Binding-site contacts:
Ligand atom C23 contacts residue GLU73 of chain 1.J at 3.8 Å.
Ligand atom O11 contacts residue PHE177 of chain 1.J at 2.8 Å.
Ligand atom C24 contacts residue MET77 of chain 1.J at 3.7 Å (hydrophobic).
Ligand atom C7 contacts residue MET105 of chain 1.J at 3.6 Å (hydrophobic).
Ligand atom C32 contacts residue MET77 of chain 1.J at 3.8 Å (hydrophobic).
Ligand atom O11 contacts residue LEU17 of chain 1.J at 3.7 Å.
Ligand atom N12 contacts residue PHE177 of chain 1.J at 3.5 Å.
Ligand atom C27 contacts residue MET77 of chain 1.J at 3.7 Å (hydrophobic).
Ligand atom F30 contacts residue ALA175 of chain 1.J at 3.2 Å.
Ligand atom F37 contacts residue MET100 of chain 1.J at 3.4 Å.
Ligand atom F31 contacts residue ILE85 of chain 1.J at 3.1 Å.
Ligand atom F30 contacts residue HIS156 of chain 1.J at 3.1 Å.
Ligand atom C28 contacts residue ILE174 of chain 1.J at 3.4 Å (hydrophobic).
Ligand atom C33 contacts residue MET100 of chain 1.J at 3.6 Å (hydrophobic).
Ligand atom N6 contacts residue TYR104 of chain 1.J at 3.4 Å.
Ligand atom C27 contacts residue ILE174 of chain 1.J at 3.7 Å (hydrophobic).
Ligand atom N5 contacts residue TYR104 of chain 1.J at 3.6 Å.
Ligand atom C35 contacts residue THR102 of chain 1.J at 3.5 Å.
Ligand atom C10 contacts residue PHE177 of chain 1.J at 3.2 Å (hydrophobic).
Ligand atom O22 contacts residue ALA175 of chain 1.J at 3.4 Å.
Ligand atom N5 contacts residue MET105 of chain 1.J at 3.1 Å (h-bond).
Ligand atom N26 contacts residue ASP176 of chain 1.J at 3.8 Å.
Ligand atom F37 contacts residue THR102 of chain 1.J at 2.8 Å.
Ligand atom C8 contacts residue ALA54 of chain 1.J at 3.7 Å (hydrophobic).
Ligand atom F31 contacts residue ILE174 of chain 1.J at 3.1 Å.
Ligand atom C7 contacts residue ALA54 of chain 1.J at 3.4 Å (hydrophobic).
Ligand atom F30 contacts residue ASP176 of chain 1.J at 3.6 Å.
Ligand atom F36 contacts residue THR102 of chain 1.J at 3.2 Å.
Ligand atom N26 contacts residue MET77 of chain 1.J at 3.6 Å (h-bond).
Ligand atom C24 contacts residue ASP176 of chain 1.J at 3.7 Å.
Ligand atom O22 contacts residue ASP176 of chain 1.J at 3.0 Å (salt-bridge).
Ligand atom N6 contacts residue MET105 of chain 1.J at 2.8 Å (h-bond).
Ligand atom C34 contacts residue THR102 of chain 1.J at 3.3 Å.
Ligand atom C23 contacts residue ASP176 of chain 1.J at 3.7 Å.
Ligand atom O25 contacts residue ILE86 of chain 1.J at 3.2 Å.
Ligand atom O22 contacts residue PHE177 of chain 1.J at 3.8 Å.
Ligand atom C7 contacts residue GLU103 of chain 1.J at 3.5 Å.
Ligand atom F29 contacts residue PHE154 of chain 1.J at 3.2 Å.
Ligand atom C17 contacts residue ALA175 of chain 1.J at 3.6 Å (hydrophobic).
Ligand atom F30 contacts residue ILE174 of chain 1.J at 2.8 Å.

Sequence of chain 1.J:
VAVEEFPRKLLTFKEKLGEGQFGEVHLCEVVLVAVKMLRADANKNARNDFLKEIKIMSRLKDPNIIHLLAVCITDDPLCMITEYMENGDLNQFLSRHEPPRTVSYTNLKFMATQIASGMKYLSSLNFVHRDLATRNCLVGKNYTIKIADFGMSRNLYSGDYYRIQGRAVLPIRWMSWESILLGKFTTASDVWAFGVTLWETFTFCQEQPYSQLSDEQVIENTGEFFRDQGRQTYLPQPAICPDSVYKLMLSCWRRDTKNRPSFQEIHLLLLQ

A small-molecule ligand and the protein it binds are described below.
Small molecule (SMILES): O=C(CN1C(=O)C2(CCN(C(=O)c3cnc4[nH]ncc4c3)CC2)c2c1ccc(F)c2F)NCC(F)(F)F